Binding-site contacts:
Ligand atom C13 contacts residue ALA196 of chain 25.C at 3.8 Å (hydrophobic).
Ligand atom C3 contacts residue TYR197 of chain 25.C at 3.8 Å (hydrophobic).
Ligand atom C6 contacts residue ILE104 of chain 25.C at 3.3 Å (hydrophobic).
Ligand atom C13 contacts residue ASN198 of chain 25.C at 2.6 Å.
Ligand atom C11 contacts residue LEU218 of chain 25.C at 3.6 Å (hydrophobic).
Ligand atom N3 contacts residue ASN198 of chain 25.C at 2.3 Å (h-bond).
Ligand atom F3 contacts residue LEU106 of chain 25.C at 3.5 Å.
Ligand atom N6 contacts residue ASN219 of chain 25.C at 3.5 Å.
Ligand atom N3 contacts residue TYR197 of chain 25.C at 3.9 Å.
Ligand atom C15 contacts residue ASN198 of chain 25.C at 2.5 Å.
Ligand atom F3 contacts residue ILE104 of chain 25.C at 3.7 Å.
Ligand atom F1 contacts residue SER126 of chain 25.C at 3.6 Å.
Ligand atom F2 contacts residue TYR128 of chain 25.C at 3.4 Å.
Ligand atom C10 contacts residue LEU218 of chain 25.C at 3.4 Å (hydrophobic).
Ligand atom C13 contacts residue LEU218 of chain 25.C at 3.6 Å (hydrophobic).
Ligand atom C6 contacts residue MET221 of chain 25.C at 3.8 Å (hydrophobic).
Ligand atom C12 contacts residue LEU218 of chain 25.C at 3.6 Å (hydrophobic).
Ligand atom F3 contacts residue TYR128 of chain 25.C at 3.4 Å.
Ligand atom C15 contacts residue ALA194 of chain 25.C at 3.5 Å (hydrophobic).
Ligand atom N6 contacts residue LEU218 of chain 25.C at 3.4 Å (h-bond).
Ligand atom C1 contacts residue TYR197 of chain 25.C at 3.8 Å (hydrophobic).
Ligand atom C4 contacts residue ASN105 of chain 25.C at 3.4 Å.
Ligand atom N5 contacts residue ASN198 of chain 25.C at 3.0 Å (h-bond).
Ligand atom N5 contacts residue TYR197 of chain 25.C at 3.8 Å.
Ligand atom C17 contacts residue ALA194 of chain 25.C at 3.6 Å (hydrophobic).
Ligand atom C4 contacts residue MET221 of chain 25.C at 3.7 Å (hydrophobic).
Ligand atom N4 contacts residue LEU218 of chain 25.C at 3.0 Å (h-bond).
Ligand atom C6 contacts residue ASN105 of chain 25.C at 3.6 Å.
Ligand atom F2 contacts residue MET221 of chain 25.C at 2.9 Å.
Ligand atom N1 contacts residue ASN219 of chain 25.C at 3.9 Å.
Ligand atom N2 contacts residue ASN198 of chain 25.C at 3.3 Å (h-bond).
Ligand atom C17 contacts residue ASN198 of chain 25.C at 3.7 Å.
Ligand atom C18 contacts residue ILE104 of chain 25.C at 3.9 Å (hydrophobic).
Ligand atom C9 contacts residue ASN198 of chain 25.C at 3.1 Å.
Ligand atom C15 contacts residue LEU218 of chain 25.C at 3.8 Å (hydrophobic).
Ligand atom C14 contacts residue LEU218 of chain 25.C at 3.5 Å (hydrophobic).
Ligand atom C2 contacts residue MET221 of chain 25.C at 3.8 Å (hydrophobic).
Ligand atom N6 contacts residue MET221 of chain 25.C at 3.2 Å.
Ligand atom F2 contacts residue ILE104 of chain 25.C at 3.4 Å.
Ligand atom C15 contacts residue SER198 of chain 25.B at 3.6 Å.

Sequence of chain 52.D:
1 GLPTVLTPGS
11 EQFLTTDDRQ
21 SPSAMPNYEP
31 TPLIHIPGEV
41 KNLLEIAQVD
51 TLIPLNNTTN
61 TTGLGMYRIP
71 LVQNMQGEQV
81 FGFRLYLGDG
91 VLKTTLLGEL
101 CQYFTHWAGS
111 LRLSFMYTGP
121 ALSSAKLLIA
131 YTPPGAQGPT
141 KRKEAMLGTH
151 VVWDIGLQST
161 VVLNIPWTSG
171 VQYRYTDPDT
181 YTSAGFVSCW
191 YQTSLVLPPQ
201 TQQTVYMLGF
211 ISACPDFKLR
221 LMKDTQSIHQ

Sequence of chain 25.B:
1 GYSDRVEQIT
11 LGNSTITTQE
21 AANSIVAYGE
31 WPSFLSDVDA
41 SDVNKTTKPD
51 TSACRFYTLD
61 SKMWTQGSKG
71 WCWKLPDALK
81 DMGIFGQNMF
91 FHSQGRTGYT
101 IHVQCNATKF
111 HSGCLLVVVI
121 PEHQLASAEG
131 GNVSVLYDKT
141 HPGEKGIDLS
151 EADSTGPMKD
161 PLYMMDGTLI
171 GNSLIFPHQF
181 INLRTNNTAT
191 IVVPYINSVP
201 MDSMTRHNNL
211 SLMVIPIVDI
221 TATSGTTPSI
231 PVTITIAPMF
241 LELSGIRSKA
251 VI

This protein binds this small molecule.
Small molecule (SMILES): Nc1nc(-c2ccccc2)nc2[nH]nc(Nc3ccc(C(F)(F)F)cc3)c12

Sequence of chain 25.C:
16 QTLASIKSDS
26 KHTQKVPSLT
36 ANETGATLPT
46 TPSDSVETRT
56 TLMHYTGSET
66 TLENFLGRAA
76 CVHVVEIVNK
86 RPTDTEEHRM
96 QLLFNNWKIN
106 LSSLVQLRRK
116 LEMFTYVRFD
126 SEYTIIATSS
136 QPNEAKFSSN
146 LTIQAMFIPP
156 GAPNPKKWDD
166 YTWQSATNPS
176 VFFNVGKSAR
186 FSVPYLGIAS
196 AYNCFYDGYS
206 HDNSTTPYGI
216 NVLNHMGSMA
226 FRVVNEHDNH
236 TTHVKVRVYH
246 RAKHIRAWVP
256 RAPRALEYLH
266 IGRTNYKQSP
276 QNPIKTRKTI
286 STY